Sequence of chain 17.C:
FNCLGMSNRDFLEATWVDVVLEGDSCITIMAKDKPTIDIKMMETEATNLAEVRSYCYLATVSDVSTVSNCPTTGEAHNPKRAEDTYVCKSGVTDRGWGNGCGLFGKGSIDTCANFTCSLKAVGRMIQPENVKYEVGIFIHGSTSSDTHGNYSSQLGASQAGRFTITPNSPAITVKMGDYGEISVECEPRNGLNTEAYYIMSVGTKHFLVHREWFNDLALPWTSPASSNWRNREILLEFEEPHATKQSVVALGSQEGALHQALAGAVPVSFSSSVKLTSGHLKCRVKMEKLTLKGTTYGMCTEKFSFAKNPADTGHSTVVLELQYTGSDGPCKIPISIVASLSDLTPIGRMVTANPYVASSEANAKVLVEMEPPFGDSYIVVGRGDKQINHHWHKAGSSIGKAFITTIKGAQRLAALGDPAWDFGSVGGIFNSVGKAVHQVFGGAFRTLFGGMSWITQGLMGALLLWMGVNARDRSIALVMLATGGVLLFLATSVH

This protein binds this small molecule.
Small molecule (SMILES): CC(=O)N[C@@H]1[C@@H](O)[C@H](O)[C@@H](CO)O[C@H]1O

Binding-site contacts:
Ligand atom O7 contacts residue ASN154 of chain 17.C at 3.8 Å.
Ligand atom C1 contacts residue SER157 of chain 17.C at 4.2 Å.
Ligand atom C4 contacts residue ASN154 of chain 17.C at 4.2 Å.
Ligand atom C5 contacts residue SER156 of chain 17.C at 4.4 Å.
Ligand atom C1 contacts residue ASN154 of chain 17.C at 1.4 Å.
Ligand atom C8 contacts residue ASN154 of chain 17.C at 3.8 Å.
Ligand atom C7 contacts residue ASN154 of chain 17.C at 3.4 Å.
Ligand atom O5 contacts residue ASN154 of chain 17.C at 2.3 Å (h-bond).
Ligand atom N2 contacts residue ASN154 of chain 17.C at 3.1 Å (h-bond).
Ligand atom C2 contacts residue ASN154 of chain 17.C at 2.5 Å.
Ligand atom O5 contacts residue SER156 of chain 17.C at 4.3 Å.
Ligand atom C5 contacts residue ASN154 of chain 17.C at 3.6 Å.
Ligand atom C5 contacts residue SER157 of chain 17.C at 4.3 Å.
Ligand atom O6 contacts residue SER157 of chain 17.C at 4.4 Å.
Ligand atom C3 contacts residue ASN154 of chain 17.C at 3.9 Å.
Ligand atom C6 contacts residue SER157 of chain 17.C at 4.1 Å.
Ligand atom C1 contacts residue SER156 of chain 17.C at 4.1 Å.
Ligand atom O5 contacts residue SER157 of chain 17.C at 3.5 Å (h-bond).